Binding-site contacts:
Ligand atom C12 contacts residue CYS47 of chain 1.A at 4.1 Å (hydrophobic).
Ligand atom N15 contacts residue VAL51 of chain 1.A at 4.1 Å.
Ligand atom C10 contacts residue CYS47 of chain 1.A at 4.0 Å (hydrophobic).
Ligand atom C08 contacts residue CYS47 of chain 1.A at 4.1 Å (hydrophobic).
Ligand atom N16 contacts residue LEU48 of chain 1.A at 3.4 Å.
Ligand atom CL contacts residue GLU44 of chain 1.A at 3.7 Å.
Ligand atom C09 contacts residue GEH1 of chain 1.F at 4.4 Å.
Ligand atom C14 contacts residue LEU48 of chain 1.A at 4.4 Å (hydrophobic).
Ligand atom C13 contacts residue CYS47 of chain 1.A at 3.9 Å (hydrophobic).
Ligand atom C01 contacts residue GEH1 of chain 1.F at 4.1 Å.
Ligand atom C14 contacts residue GLU19 of chain 1.A at 3.7 Å.
Ligand atom S11 contacts residue CYS47 of chain 1.A at 4.5 Å.
Ligand atom C12 contacts residue GEH1 of chain 1.F at 4.3 Å.
Ligand atom C07 contacts residue CYS47 of chain 1.A at 4.4 Å (hydrophobic).
Ligand atom O04 contacts residue GEH1 of chain 1.F at 2.8 Å (h-bond).
Ligand atom N15 contacts residue GLU19 of chain 1.A at 3.0 Å (salt-bridge).
Ligand atom C05 contacts residue GEH1 of chain 1.F at 3.4 Å.
Ligand atom C10 contacts residue GEH1 of chain 1.F at 3.4 Å.
Ligand atom N16 contacts residue GLU19 of chain 1.A at 2.9 Å (salt-bridge).
Ligand atom C01 contacts residue ASP220 of chain 1.A at 4.4 Å.
Ligand atom C05 contacts residue CYS47 of chain 1.A at 4.3 Å (hydrophobic).
Ligand atom S11 contacts residue GEH1 of chain 1.F at 3.2 Å.
Ligand atom C03 contacts residue GEH1 of chain 1.F at 3.3 Å.
Ligand atom C13 contacts residue GLU44 of chain 1.A at 4.1 Å.
Ligand atom C09 contacts residue CYS47 of chain 1.A at 3.9 Å (hydrophobic).
Ligand atom C06 contacts residue GEH1 of chain 1.F at 4.4 Å.
Ligand atom C02 contacts residue GEH1 of chain 1.F at 3.8 Å.

A protein and the small-molecule ligand that binds it are described below.
Small molecule (SMILES): [H]/N=C(\N)c1cc2c(Cl)ccc(OC(C)C)c2s1

Sequence of chain 1.A:
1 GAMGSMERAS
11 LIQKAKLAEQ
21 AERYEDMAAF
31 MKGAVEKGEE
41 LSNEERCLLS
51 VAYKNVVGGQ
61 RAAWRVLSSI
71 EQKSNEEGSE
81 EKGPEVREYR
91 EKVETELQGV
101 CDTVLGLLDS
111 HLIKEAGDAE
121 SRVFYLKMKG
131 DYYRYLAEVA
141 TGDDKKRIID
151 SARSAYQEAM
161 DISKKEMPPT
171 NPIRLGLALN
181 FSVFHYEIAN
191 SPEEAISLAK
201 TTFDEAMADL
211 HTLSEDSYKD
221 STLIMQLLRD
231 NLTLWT